A small-molecule ligand and the protein it binds are described below.
Small molecule (SMILES): NC(N)=NCCC[C@H](NC(=O)[C@@H]1CCCN1)C(=O)N[C@H](C=O)Cc1cnc[nH]1

Sequence of chain 37.R:
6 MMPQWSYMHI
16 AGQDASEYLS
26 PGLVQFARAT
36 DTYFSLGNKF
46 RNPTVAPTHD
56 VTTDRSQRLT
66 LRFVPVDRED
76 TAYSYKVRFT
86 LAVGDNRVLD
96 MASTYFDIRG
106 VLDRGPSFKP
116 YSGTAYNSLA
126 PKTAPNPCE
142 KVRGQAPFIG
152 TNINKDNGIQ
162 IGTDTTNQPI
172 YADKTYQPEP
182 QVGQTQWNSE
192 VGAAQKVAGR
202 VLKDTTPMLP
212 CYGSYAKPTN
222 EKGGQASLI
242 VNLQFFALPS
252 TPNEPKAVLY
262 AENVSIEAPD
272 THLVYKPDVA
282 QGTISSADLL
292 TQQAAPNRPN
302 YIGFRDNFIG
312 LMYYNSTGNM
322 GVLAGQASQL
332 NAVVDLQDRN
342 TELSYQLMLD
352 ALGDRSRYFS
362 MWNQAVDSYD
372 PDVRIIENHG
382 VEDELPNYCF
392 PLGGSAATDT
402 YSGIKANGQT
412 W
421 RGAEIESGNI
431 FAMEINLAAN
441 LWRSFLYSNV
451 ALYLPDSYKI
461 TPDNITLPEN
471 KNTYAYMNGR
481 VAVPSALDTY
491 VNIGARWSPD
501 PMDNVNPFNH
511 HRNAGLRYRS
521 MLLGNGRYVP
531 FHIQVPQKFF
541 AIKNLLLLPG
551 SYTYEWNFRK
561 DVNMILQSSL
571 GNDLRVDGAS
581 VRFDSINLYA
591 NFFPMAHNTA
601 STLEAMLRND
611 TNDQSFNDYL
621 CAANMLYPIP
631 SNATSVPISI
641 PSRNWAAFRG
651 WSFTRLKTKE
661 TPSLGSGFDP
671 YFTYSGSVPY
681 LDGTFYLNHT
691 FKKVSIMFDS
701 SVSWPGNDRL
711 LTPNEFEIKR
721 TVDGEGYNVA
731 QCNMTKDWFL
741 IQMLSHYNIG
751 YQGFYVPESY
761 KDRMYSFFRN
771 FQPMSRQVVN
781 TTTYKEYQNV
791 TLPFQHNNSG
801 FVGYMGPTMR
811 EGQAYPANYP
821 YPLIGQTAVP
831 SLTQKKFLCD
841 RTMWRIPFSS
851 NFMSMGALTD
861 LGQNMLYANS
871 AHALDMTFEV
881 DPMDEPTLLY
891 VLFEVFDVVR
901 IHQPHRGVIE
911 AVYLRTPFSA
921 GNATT

Binding-site contacts:
Ligand atom CG contacts residue CYS621 of chain 37.R at 3.9 Å (hydrophobic).
Ligand atom CG contacts residue ARG46 of chain 37.Q at 3.1 Å.
Ligand atom N contacts residue TYR619 of chain 37.R at 3.6 Å.
Ligand atom ND1 contacts residue GLU894 of chain 37.R at 3.5 Å (salt-bridge).
Ligand atom CA contacts residue ASN617 of chain 37.R at 4.1 Å.
Ligand atom N contacts residue ARG649 of chain 37.R at 4.2 Å.
Ligand atom N contacts residue CYS621 of chain 37.R at 3.0 Å (h-bond).
Ligand atom CB contacts residue ALA857 of chain 37.R at 4.2 Å (hydrophobic).
Ligand atom CD2 contacts residue ARG845 of chain 37.R at 4.0 Å.
Ligand atom O contacts residue ARG649 of chain 37.R at 3.3 Å (salt-bridge).
Ligand atom O contacts residue TYR619 of chain 37.R at 2.7 Å.
Ligand atom CB contacts residue CYS621 of chain 37.R at 3.5 Å (hydrophobic).
Ligand atom CA contacts residue TYR619 of chain 37.R at 4.2 Å (hydrophobic).
Ligand atom CB contacts residue LEU620 of chain 37.R at 3.8 Å (hydrophobic).
Ligand atom CG contacts residue GLU894 of chain 37.R at 3.2 Å.
Ligand atom N contacts residue ASN617 of chain 37.R at 2.9 Å (h-bond).
Ligand atom N contacts residue TYR619 of chain 37.R at 3.5 Å (h-bond).
Ligand atom CD contacts residue ARG46 of chain 37.Q at 3.3 Å.
Ligand atom CG contacts residue ASN617 of chain 37.R at 3.7 Å.
Ligand atom CB contacts residue ARG649 of chain 37.R at 4.2 Å.
Ligand atom CA contacts residue CYS621 of chain 37.R at 3.2 Å (hydrophobic).
Ligand atom CD contacts residue ASN617 of chain 37.R at 3.1 Å.
Ligand atom CA contacts residue TYR619 of chain 37.R at 4.1 Å (hydrophobic).
Ligand atom NE2 contacts residue GLU894 of chain 37.R at 4.2 Å.
Ligand atom CB contacts residue TYR619 of chain 37.R at 3.7 Å (hydrophobic).
Ligand atom O contacts residue ALA857 of chain 37.R at 3.7 Å.
Ligand atom C contacts residue ARG845 of chain 37.R at 4.1 Å.
Ligand atom CE1 contacts residue GLU894 of chain 37.R at 4.1 Å.
Ligand atom N contacts residue ASP618 of chain 37.R at 3.4 Å (salt-bridge).
Ligand atom CB contacts residue PHE896 of chain 37.R at 4.0 Å (hydrophobic).
Ligand atom C contacts residue TYR619 of chain 37.R at 3.2 Å (hydrophobic).
Ligand atom NE2 contacts residue ARG845 of chain 37.R at 4.0 Å.
Ligand atom CB contacts residue GLU894 of chain 37.R at 3.4 Å.
Ligand atom C contacts residue ARG649 of chain 37.R at 3.9 Å.
Ligand atom CD2 contacts residue GLU894 of chain 37.R at 3.7 Å.
Ligand atom ND1 contacts residue LEU348 of chain 37.R at 3.6 Å.
Ligand atom CD contacts residue CYS621 of chain 37.R at 3.5 Å (hydrophobic).
Ligand atom CB contacts residue TYR619 of chain 37.R at 4.0 Å (hydrophobic).
Ligand atom CB contacts residue ARG649 of chain 37.R at 4.1 Å.
Ligand atom CE1 contacts residue LEU348 of chain 37.R at 3.5 Å (hydrophobic).

Sequence of chain 37.Q:
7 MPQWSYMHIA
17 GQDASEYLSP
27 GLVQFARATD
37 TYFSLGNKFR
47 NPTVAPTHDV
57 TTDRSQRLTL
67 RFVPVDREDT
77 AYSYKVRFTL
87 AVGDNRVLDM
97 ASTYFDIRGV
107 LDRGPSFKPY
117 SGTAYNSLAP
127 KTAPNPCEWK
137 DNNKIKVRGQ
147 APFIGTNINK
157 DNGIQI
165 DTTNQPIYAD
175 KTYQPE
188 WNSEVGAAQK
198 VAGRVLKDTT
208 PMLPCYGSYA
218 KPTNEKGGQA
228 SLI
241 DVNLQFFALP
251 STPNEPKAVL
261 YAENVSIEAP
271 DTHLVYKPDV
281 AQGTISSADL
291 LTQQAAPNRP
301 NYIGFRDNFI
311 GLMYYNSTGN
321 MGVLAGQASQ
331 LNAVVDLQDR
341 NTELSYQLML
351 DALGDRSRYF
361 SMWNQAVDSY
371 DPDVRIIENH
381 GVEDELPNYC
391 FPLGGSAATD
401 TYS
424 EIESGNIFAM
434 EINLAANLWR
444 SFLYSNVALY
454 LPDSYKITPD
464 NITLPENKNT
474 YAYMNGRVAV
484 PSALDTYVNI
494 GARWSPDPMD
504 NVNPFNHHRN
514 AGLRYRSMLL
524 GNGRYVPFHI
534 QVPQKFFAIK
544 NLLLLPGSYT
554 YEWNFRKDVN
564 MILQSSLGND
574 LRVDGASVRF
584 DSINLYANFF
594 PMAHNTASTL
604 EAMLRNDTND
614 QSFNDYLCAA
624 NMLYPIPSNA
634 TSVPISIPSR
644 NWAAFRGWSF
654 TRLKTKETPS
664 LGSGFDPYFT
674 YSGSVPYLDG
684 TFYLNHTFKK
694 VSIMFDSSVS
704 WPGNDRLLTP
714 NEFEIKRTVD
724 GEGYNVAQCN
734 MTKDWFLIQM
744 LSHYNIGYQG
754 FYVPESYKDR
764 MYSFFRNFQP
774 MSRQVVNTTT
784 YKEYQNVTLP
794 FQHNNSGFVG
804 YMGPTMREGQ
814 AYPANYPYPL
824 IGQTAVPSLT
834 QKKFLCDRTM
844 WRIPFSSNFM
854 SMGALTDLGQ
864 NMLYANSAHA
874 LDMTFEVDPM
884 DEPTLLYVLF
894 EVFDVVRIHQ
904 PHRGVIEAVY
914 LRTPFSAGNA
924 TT